Binding-site contacts:
Ligand atom C6 contacts residue PHE1090 of chain 1.B at 4.3 Å (hydrophobic).
Ligand atom N2 contacts residue THR1087 of chain 1.B at 3.7 Å.
Ligand atom O5 contacts residue PHE1090 of chain 1.B at 4.3 Å.
Ligand atom C8 contacts residue ASN1085 of chain 1.B at 4.0 Å.
Ligand atom C2 contacts residue ASN1085 of chain 1.B at 2.4 Å.
Ligand atom O7 contacts residue ASN1085 of chain 1.B at 3.5 Å (h-bond).
Ligand atom C3 contacts residue THR1087 of chain 1.B at 4.4 Å.
Ligand atom C2 contacts residue THR1087 of chain 1.B at 4.5 Å.
Ligand atom C4 contacts residue ASN1085 of chain 1.B at 4.2 Å.
Ligand atom C5 contacts residue ASN1085 of chain 1.B at 3.6 Å.
Ligand atom C3 contacts residue ASN1085 of chain 1.B at 3.8 Å.
Ligand atom C1 contacts residue ASN1085 of chain 1.B at 1.4 Å.
Ligand atom O5 contacts residue ASN1085 of chain 1.B at 2.3 Å (h-bond).
Ligand atom C7 contacts residue ASN1085 of chain 1.B at 3.6 Å.
Ligand atom N2 contacts residue ASN1085 of chain 1.B at 2.9 Å (h-bond).

A protein and the small-molecule ligand that binds it are described below.
Small molecule (SMILES): CC(=O)N[C@H]1CO[C@H](CO)[C@@H](O[C@H]2O[C@H](CO)[C@@H](O)[C@H](O)[C@@H]2O)[C@@H]1O

Sequence of chain 1.B:
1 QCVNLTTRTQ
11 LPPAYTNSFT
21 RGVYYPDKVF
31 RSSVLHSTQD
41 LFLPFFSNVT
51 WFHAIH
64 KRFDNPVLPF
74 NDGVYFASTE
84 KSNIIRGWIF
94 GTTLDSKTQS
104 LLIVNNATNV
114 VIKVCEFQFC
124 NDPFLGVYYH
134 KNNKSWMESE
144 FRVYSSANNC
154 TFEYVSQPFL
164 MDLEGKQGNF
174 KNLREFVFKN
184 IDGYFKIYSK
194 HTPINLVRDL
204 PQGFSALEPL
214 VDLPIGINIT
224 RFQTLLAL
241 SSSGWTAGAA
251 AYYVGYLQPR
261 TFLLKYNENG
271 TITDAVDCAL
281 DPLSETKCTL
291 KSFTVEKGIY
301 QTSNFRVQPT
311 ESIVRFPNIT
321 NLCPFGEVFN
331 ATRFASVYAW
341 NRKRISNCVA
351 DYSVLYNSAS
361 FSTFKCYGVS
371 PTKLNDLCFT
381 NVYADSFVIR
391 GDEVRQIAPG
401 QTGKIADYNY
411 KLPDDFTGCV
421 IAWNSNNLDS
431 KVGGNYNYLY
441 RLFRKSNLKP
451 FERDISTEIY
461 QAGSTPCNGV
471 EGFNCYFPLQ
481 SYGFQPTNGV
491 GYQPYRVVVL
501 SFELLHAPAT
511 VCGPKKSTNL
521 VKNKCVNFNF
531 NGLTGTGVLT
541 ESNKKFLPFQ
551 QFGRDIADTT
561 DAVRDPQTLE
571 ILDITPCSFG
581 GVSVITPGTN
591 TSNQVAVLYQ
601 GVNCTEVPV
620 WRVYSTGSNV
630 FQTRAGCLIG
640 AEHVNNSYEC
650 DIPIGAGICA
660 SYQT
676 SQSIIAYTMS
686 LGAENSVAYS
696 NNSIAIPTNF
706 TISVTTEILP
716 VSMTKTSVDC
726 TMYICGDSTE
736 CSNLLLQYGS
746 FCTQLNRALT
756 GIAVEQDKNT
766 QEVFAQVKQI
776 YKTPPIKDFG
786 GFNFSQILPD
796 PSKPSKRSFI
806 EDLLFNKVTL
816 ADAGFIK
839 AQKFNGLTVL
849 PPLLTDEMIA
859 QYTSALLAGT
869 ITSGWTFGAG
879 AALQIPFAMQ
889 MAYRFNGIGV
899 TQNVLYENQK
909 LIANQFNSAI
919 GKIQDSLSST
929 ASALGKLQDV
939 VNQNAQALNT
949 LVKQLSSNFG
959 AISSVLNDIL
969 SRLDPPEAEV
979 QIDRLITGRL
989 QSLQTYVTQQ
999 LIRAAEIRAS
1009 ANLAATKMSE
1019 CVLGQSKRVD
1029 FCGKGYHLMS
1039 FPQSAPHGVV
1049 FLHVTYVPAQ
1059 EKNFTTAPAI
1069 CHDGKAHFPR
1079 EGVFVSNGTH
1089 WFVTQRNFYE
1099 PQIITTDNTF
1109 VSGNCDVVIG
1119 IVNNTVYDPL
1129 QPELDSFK